Sequence of chain 1.A:
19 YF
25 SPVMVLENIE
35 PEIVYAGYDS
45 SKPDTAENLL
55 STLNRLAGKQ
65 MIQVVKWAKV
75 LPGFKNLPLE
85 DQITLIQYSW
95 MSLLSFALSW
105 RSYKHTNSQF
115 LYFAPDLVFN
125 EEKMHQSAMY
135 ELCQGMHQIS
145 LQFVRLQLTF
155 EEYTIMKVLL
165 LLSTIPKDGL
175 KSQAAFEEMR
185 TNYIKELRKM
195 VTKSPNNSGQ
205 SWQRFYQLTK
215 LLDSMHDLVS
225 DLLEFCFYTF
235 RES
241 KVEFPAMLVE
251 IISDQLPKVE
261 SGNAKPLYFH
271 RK

Binding-site contacts:
Ligand atom C10 contacts residue LEU226 of chain 1.A at 3.9 Å (hydrophobic).
Ligand atom C9 contacts residue LEU102 of chain 1.A at 3.5 Å (hydrophobic).
Ligand atom F28 contacts residue CYS137 of chain 1.A at 3.7 Å.
Ligand atom C20 contacts residue CYS230 of chain 1.A at 3.8 Å (hydrophobic).
Ligand atom C8 contacts residue LEU102 of chain 1.A at 3.8 Å (hydrophobic).
Ligand atom C9 contacts residue MET140 of chain 1.A at 3.9 Å (hydrophobic).
Ligand atom C11 contacts residue PHE117 of chain 1.A at 3.8 Å (hydrophobic).
Ligand atom O7 contacts residue SER99 of chain 1.A at 3.5 Å.
Ligand atom O27 contacts residue CYS230 of chain 1.A at 3.2 Å.
Ligand atom C24 contacts residue THR233 of chain 1.A at 3.3 Å.
Ligand atom O27 contacts residue PHE229 of chain 1.A at 3.4 Å.
Ligand atom C19 contacts residue MET133 of chain 1.A at 3.7 Å (hydrophobic).
Ligand atom C3 contacts residue GLN64 of chain 1.A at 3.3 Å.
Ligand atom C1 contacts residue LEU57 of chain 1.A at 3.5 Å (hydrophobic).
Ligand atom C3 contacts residue ARG105 of chain 1.A at 3.9 Å.
Ligand atom C6 contacts residue LEU98 of chain 1.A at 3.8 Å (hydrophobic).
Ligand atom C6 contacts residue SER99 of chain 1.A at 3.5 Å.
Ligand atom C6 contacts residue MET95 of chain 1.A at 3.7 Å (hydrophobic).
Ligand atom C26 contacts residue THR233 of chain 1.A at 3.5 Å.
Ligand atom O16 contacts residue ALA61 of chain 1.A at 3.6 Å.
Ligand atom C24 contacts residue ASN58 of chain 1.A at 3.7 Å.
Ligand atom C9 contacts residue LEU226 of chain 1.A at 3.9 Å (hydrophobic).
Ligand atom C12 contacts residue PHE117 of chain 1.A at 3.9 Å (hydrophobic).
Ligand atom C5 contacts residue LEU98 of chain 1.A at 3.9 Å (hydrophobic).
Ligand atom C18 contacts residue MET95 of chain 1.A at 3.5 Å (hydrophobic).
Ligand atom C26 contacts residue CYS230 of chain 1.A at 3.9 Å (hydrophobic).
Ligand atom N23 contacts residue ASN58 of chain 1.A at 2.7 Å (h-bond).
Ligand atom C3 contacts residue LEU60 of chain 1.A at 3.7 Å (hydrophobic).
Ligand atom C26 contacts residue PHE229 of chain 1.A at 3.4 Å (hydrophobic).
Ligand atom C19 contacts residue LEU226 of chain 1.A at 3.7 Å (hydrophobic).
Ligand atom O25 contacts residue VAL242 of chain 1.A at 3.5 Å.
Ligand atom O16 contacts residue TRP94 of chain 1.A at 3.9 Å.
Ligand atom C22 contacts residue ASN58 of chain 1.A at 3.5 Å.
Ligand atom C15 contacts residue MET95 of chain 1.A at 3.9 Å (hydrophobic).
Ligand atom C21 contacts residue ASN58 of chain 1.A at 3.6 Å.
Ligand atom O25 contacts residue ASN58 of chain 1.A at 3.4 Å (h-bond).
Ligand atom C11 contacts residue MET133 of chain 1.A at 3.6 Å (hydrophobic).
Ligand atom O25 contacts residue PHE244 of chain 1.A at 3.6 Å.
Ligand atom O25 contacts residue THR233 of chain 1.A at 2.7 Å (h-bond).
Ligand atom O7 contacts residue LEU102 of chain 1.A at 3.8 Å.

A protein and the small-molecule ligand that binds it are described below.
Small molecule (SMILES): CC(C)C[C@H]1COc2cc(F)ccc2N1C(=O)c1ccc2c(c1)NC(=O)CO2